Binding-site contacts:
Ligand atom CA5 contacts residue ILE207 of chain 8.A at 4.0 Å (hydrophobic).
Ligand atom CA4 contacts residue LEU203 of chain 8.A at 4.2 Å (hydrophobic).
Ligand atom CA5 contacts residue LEU203 of chain 8.A at 3.9 Å (hydrophobic).
Ligand atom CA3 contacts residue GLU257 of chain 8.A at 3.6 Å.
Ligand atom CB4 contacts residue PRO204 of chain 8.A at 3.7 Å (hydrophobic).
Ligand atom CB6 contacts residue PRO204 of chain 8.A at 4.1 Å (hydrophobic).
Ligand atom OA3 contacts residue GLY255 of chain 8.A at 3.6 Å.
Ligand atom OA2 contacts residue GLY255 of chain 8.A at 4.0 Å.
Ligand atom CA3 contacts residue GLY255 of chain 8.A at 3.3 Å.
Ligand atom CA5 contacts residue GLY255 of chain 8.A at 4.2 Å.
Ligand atom CL2 contacts residue LYS205 of chain 8.A at 3.3 Å.
Ligand atom CB6 contacts residue LYS205 of chain 8.A at 4.1 Å.
Ligand atom CB2 contacts residue PRO204 of chain 8.A at 3.6 Å (hydrophobic).
Ligand atom CA5 contacts residue LYS205 of chain 8.A at 4.3 Å.
Ligand atom CA1 contacts residue LEU203 of chain 8.A at 4.3 Å (hydrophobic).
Ligand atom CB5 contacts residue LYS205 of chain 8.A at 4.4 Å.
Ligand atom CL1 contacts residue LEU203 of chain 8.A at 3.4 Å.
Ligand atom CA2 contacts residue GLY255 of chain 8.A at 3.5 Å.
Ligand atom CA6 contacts residue LEU203 of chain 8.A at 4.2 Å (hydrophobic).
Ligand atom CA6 contacts residue VAL256 of chain 8.A at 4.5 Å (hydrophobic).
Ligand atom CB5 contacts residue PRO204 of chain 8.A at 3.9 Å (hydrophobic).
Ligand atom CL2 contacts residue SER254 of chain 8.A at 3.0 Å.
Ligand atom CB1 contacts residue PRO204 of chain 8.A at 4.1 Å (hydrophobic).
Ligand atom CA6 contacts residue LYS205 of chain 8.A at 3.6 Å.
Ligand atom CL2 contacts residue VAL256 of chain 8.A at 3.8 Å.
Ligand atom CA5 contacts residue VAL256 of chain 8.A at 3.9 Å (hydrophobic).
Ligand atom CA4 contacts residue HIS208 of chain 8.A at 3.5 Å.
Ligand atom OA3 contacts residue GLU257 of chain 8.A at 2.4 Å (salt-bridge).
Ligand atom CA4 contacts residue GLY255 of chain 8.A at 3.7 Å.
Ligand atom CA5 contacts residue HIS208 of chain 8.A at 3.8 Å.
Ligand atom CA4 contacts residue GLU257 of chain 8.A at 3.9 Å.
Ligand atom CB3 contacts residue PRO204 of chain 8.A at 3.6 Å (hydrophobic).
Ligand atom CL2 contacts residue GLY255 of chain 8.A at 3.3 Å.
Ligand atom CL1 contacts residue PRO204 of chain 8.A at 3.9 Å.
Ligand atom CA6 contacts residue GLY255 of chain 8.A at 4.3 Å.
Ligand atom CA4 contacts residue VAL256 of chain 8.A at 4.0 Å (hydrophobic).
Ligand atom CA1 contacts residue GLY255 of chain 8.A at 4.0 Å.

This protein binds this small molecule.
Small molecule (SMILES): Oc1cccc(-c2c(Cl)cccc2Cl)c1O

Sequence of chain 8.A:
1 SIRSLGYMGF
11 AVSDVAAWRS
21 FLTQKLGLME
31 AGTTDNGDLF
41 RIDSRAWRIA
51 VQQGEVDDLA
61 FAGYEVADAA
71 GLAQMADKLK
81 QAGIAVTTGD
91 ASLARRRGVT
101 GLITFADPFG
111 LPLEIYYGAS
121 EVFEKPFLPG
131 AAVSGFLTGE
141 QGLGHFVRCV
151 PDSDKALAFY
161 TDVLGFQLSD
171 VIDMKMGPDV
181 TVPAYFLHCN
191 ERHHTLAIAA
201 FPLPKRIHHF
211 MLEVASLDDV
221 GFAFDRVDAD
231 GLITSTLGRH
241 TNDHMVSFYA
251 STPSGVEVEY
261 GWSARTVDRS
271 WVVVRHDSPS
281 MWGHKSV